The protein below binds the small molecule below.
Small molecule (SMILES): CC[C@H](C)[C@H](N)C(=O)N[C@@H](CO)C(=O)N[C@@H](CCC(=O)O)C(=O)N[C@H](C=O)C(C)C

Binding-site contacts:
Ligand atom CB contacts residue GLN3 of chain 4.E at 3.4 Å.
Ligand atom OE1 contacts residue ASN25 of chain 4.E at 4.4 Å.
Ligand atom CG2 contacts residue GLN3 of chain 4.E at 3.4 Å.
Ligand atom CB contacts residue ALA2 of chain 4.E at 3.4 Å (hydrophobic).
Ligand atom CB contacts residue VAL4 of chain 4.E at 4.5 Å (hydrophobic).
Ligand atom O contacts residue SER6 of chain 4.E at 4.1 Å.
Ligand atom CG2 contacts residue SER5 of chain 4.E at 3.7 Å.
Ligand atom C contacts residue VAL4 of chain 4.E at 4.2 Å (hydrophobic).
Ligand atom C contacts residue ALA2 of chain 4.E at 4.3 Å (hydrophobic).
Ligand atom CG2 contacts residue ALA2 of chain 4.E at 4.0 Å (hydrophobic).
Ligand atom CA contacts residue ALA2 of chain 4.E at 3.5 Å (hydrophobic).
Ligand atom O contacts residue SER5 of chain 4.E at 3.8 Å.
Ligand atom CA contacts residue VAL4 of chain 4.E at 4.0 Å (hydrophobic).
Ligand atom CA contacts residue GLN3 of chain 4.E at 4.2 Å.
Ligand atom O contacts residue GLN3 of chain 4.E at 3.1 Å (h-bond).
Ligand atom OG contacts residue GLN3 of chain 4.E at 3.3 Å (h-bond).
Ligand atom C contacts residue VAL4 of chain 4.E at 3.6 Å (hydrophobic).
Ligand atom O contacts residue ALA2 of chain 4.E at 3.9 Å.
Ligand atom CB contacts residue GLN3 of chain 4.E at 4.4 Å.
Ligand atom C contacts residue ALA2 of chain 4.E at 3.7 Å (hydrophobic).
Ligand atom C contacts residue VAL4 of chain 4.E at 4.0 Å (hydrophobic).
Ligand atom CA contacts residue VAL4 of chain 4.E at 3.5 Å (hydrophobic).
Ligand atom C contacts residue GLN3 of chain 4.E at 3.9 Å.
Ligand atom OE1 contacts residue VAL4 of chain 4.E at 3.5 Å.
Ligand atom CB contacts residue ALA2 of chain 4.E at 4.3 Å (hydrophobic).
Ligand atom N contacts residue ALA2 of chain 4.E at 3.0 Å (h-bond).
Ligand atom O contacts residue VAL4 of chain 4.E at 2.9 Å (h-bond).
Ligand atom CG1 contacts residue GLN3 of chain 4.E at 4.1 Å.
Ligand atom CG2 contacts residue VAL4 of chain 4.E at 3.8 Å (hydrophobic).
Ligand atom CA contacts residue ALA2 of chain 4.E at 4.0 Å (hydrophobic).
Ligand atom CB contacts residue VAL4 of chain 4.E at 4.3 Å (hydrophobic).
Ligand atom N contacts residue VAL4 of chain 4.E at 3.0 Å (h-bond).
Ligand atom OE2 contacts residue VAL4 of chain 4.E at 3.6 Å.
Ligand atom O contacts residue VAL4 of chain 4.E at 3.8 Å.
Ligand atom CD contacts residue VAL4 of chain 4.E at 3.8 Å (hydrophobic).

Sequence of chain 4.E:
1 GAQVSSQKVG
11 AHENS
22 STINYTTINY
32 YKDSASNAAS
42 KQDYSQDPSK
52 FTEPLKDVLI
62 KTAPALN